This protein binds this small molecule.
Small molecule (SMILES): Nc1ncnc2c1ncn2[C@@H]1O[C@H](CO[P](=O)(O)O[P](=O)(O)NP(=O)(O)O)[C@@H](O)[C@H]1O

Sequence of chain 1.E:
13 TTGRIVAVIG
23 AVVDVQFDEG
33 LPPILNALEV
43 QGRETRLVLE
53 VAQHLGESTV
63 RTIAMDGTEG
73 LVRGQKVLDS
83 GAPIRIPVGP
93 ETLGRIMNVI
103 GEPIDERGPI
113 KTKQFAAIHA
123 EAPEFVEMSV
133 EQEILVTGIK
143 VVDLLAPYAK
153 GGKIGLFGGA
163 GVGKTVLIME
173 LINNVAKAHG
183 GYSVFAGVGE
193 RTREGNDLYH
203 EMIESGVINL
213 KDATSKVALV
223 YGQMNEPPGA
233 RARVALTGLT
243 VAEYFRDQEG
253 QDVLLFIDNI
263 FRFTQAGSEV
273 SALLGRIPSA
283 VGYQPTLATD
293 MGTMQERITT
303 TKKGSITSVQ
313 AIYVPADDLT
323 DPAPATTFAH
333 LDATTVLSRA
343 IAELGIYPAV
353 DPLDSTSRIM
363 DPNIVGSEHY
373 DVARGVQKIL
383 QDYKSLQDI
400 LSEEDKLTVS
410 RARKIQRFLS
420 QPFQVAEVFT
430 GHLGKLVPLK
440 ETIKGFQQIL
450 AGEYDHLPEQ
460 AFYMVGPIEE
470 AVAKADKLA

Binding-site contacts:
Ligand atom C8 contacts residue GLN432 of chain 1.B at 3.6 Å.
Ligand atom O1G contacts residue MG1 of chain 1.M at 2.2 Å.
Ligand atom O2A contacts residue THR176 of chain 1.B at 3.3 Å (h-bond).
Ligand atom O2B contacts residue LYS175 of chain 1.B at 2.9 Å (salt-bridge).
Ligand atom PG contacts residue MG1 of chain 1.M at 3.4 Å.
Ligand atom O2G contacts residue GLN172 of chain 1.B at 2.7 Å (h-bond).
Ligand atom C4' contacts residue GLN172 of chain 1.B at 3.6 Å.
Ligand atom O2A contacts residue SER177 of chain 1.B at 2.8 Å (h-bond).
Ligand atom O2B contacts residue GLN172 of chain 1.B at 3.3 Å (h-bond).
Ligand atom O2A contacts residue GLY174 of chain 1.B at 3.2 Å.
Ligand atom O3G contacts residue GLN172 of chain 1.B at 3.1 Å (h-bond).
Ligand atom PB contacts residue LYS175 of chain 1.B at 3.7 Å.
Ligand atom PB contacts residue MG1 of chain 1.M at 3.3 Å.
Ligand atom C4 contacts residue GLN432 of chain 1.B at 3.3 Å.
Ligand atom N3B contacts residue GLN172 of chain 1.B at 3.4 Å (h-bond).
Ligand atom N9 contacts residue GLN432 of chain 1.B at 3.3 Å (h-bond).
Ligand atom N7 contacts residue SER177 of chain 1.B at 3.6 Å (h-bond).
Ligand atom O1B contacts residue THR176 of chain 1.B at 3.0 Å (h-bond).
Ligand atom PG contacts residue GLN172 of chain 1.B at 3.6 Å.
Ligand atom O3G contacts residue ARG171 of chain 1.B at 3.5 Å.
Ligand atom N7 contacts residue GLN432 of chain 1.B at 3.6 Å.
Ligand atom N3B contacts residue MG1 of chain 1.M at 3.4 Å.
Ligand atom C2' contacts residue GLN432 of chain 1.B at 3.2 Å.
Ligand atom C5 contacts residue GLN432 of chain 1.B at 3.4 Å.
Ligand atom PA contacts residue GLY174 of chain 1.B at 3.7 Å.
Ligand atom O2A contacts residue LYS175 of chain 1.B at 3.5 Å (salt-bridge).
Ligand atom O3A contacts residue LYS175 of chain 1.B at 3.2 Å (salt-bridge).
Ligand atom O3A contacts residue GLY174 of chain 1.B at 3.0 Å (h-bond).
Ligand atom N3 contacts residue GLN432 of chain 1.B at 3.6 Å (h-bond).
Ligand atom O4' contacts residue PHE357 of chain 1.B at 3.4 Å.
Ligand atom C1' contacts residue GLN432 of chain 1.B at 3.6 Å.
Ligand atom O1B contacts residue LYS175 of chain 1.B at 3.7 Å.
Ligand atom O2' contacts residue ASP363 of chain 1.E at 3.4 Å (salt-bridge).
Ligand atom N6 contacts residue GLN430 of chain 1.B at 2.7 Å (h-bond).
Ligand atom O5' contacts residue GLY174 of chain 1.B at 3.5 Å.
Ligand atom C8 contacts residue SER177 of chain 1.B at 3.2 Å.
Ligand atom C5' contacts residue GLN172 of chain 1.B at 3.3 Å.
Ligand atom O1B contacts residue MG1 of chain 1.M at 2.2 Å.
Ligand atom O2B contacts residue THR173 of chain 1.B at 3.4 Å (h-bond).
Ligand atom O2' contacts residue GLN432 of chain 1.B at 2.9 Å (h-bond).

Sequence of chain 1.B:
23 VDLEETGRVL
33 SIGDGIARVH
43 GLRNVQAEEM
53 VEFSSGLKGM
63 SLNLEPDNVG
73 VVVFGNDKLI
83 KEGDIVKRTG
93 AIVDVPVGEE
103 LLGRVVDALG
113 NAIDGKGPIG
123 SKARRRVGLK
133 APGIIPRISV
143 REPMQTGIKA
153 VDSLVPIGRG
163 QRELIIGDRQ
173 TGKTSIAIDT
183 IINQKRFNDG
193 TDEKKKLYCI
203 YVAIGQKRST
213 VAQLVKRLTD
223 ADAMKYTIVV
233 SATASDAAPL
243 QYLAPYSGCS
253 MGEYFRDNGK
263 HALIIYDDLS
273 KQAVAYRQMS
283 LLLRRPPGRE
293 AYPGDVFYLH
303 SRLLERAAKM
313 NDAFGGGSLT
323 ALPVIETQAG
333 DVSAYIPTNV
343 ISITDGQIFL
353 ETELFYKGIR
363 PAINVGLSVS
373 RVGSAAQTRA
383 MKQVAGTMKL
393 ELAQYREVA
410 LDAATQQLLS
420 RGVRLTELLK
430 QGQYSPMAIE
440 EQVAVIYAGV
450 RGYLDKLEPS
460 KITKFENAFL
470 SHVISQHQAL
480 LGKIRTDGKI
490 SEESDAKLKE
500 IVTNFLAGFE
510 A